Sequence of chain 40.F:
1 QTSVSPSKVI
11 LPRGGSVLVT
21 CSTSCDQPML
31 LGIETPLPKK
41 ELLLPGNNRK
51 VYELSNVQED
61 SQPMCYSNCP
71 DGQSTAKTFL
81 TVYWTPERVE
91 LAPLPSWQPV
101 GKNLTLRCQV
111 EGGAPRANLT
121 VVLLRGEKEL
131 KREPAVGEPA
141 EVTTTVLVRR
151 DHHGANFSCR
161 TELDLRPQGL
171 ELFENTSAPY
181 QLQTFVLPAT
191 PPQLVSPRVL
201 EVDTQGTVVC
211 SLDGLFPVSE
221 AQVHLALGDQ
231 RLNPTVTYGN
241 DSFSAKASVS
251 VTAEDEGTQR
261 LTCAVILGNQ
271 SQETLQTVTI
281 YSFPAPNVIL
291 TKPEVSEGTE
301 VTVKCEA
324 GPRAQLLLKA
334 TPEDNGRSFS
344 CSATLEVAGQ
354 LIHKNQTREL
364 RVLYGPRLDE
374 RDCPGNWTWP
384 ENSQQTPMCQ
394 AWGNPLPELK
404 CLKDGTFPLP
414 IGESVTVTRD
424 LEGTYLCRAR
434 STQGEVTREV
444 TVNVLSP

Binding-site contacts:
Ligand atom O7 contacts residue SER345 of chain 40.F at 4.2 Å.
Ligand atom O7 contacts residue SER343 of chain 40.F at 4.3 Å.
Ligand atom C1 contacts residue ASN358 of chain 40.F at 1.4 Å.
Ligand atom O5 contacts residue ASN358 of chain 40.F at 2.4 Å (h-bond).
Ligand atom C2 contacts residue ASN358 of chain 40.F at 2.5 Å.
Ligand atom O7 contacts residue ASN358 of chain 40.F at 3.3 Å (h-bond).
Ligand atom C5 contacts residue ASN358 of chain 40.F at 3.6 Å.
Ligand atom N2 contacts residue ASN358 of chain 40.F at 2.9 Å (h-bond).
Ligand atom C3 contacts residue ASN358 of chain 40.F at 3.8 Å.
Ligand atom C4 contacts residue ASN358 of chain 40.F at 4.2 Å.
Ligand atom C7 contacts residue ASN358 of chain 40.F at 3.4 Å.

This protein binds this small molecule.
Small molecule (SMILES): CC(=O)N[C@@H]1[C@@H](O)[C@H](O)[C@@H](CO)O[C@H]1O